A protein and the small-molecule ligand that binds it are described below.
Small molecule (SMILES): CC(=O)N[C@H]1[C@H](O[C@H]2[C@H](O)[C@@H](NC(C)=O)CO[C@@H]2CO[C@@H]2O[C@@H](C)[C@@H](O)[C@@H](O)[C@@H]2O)O[C@H](CO)[C@@H](O)[C@@H]1O

Binding-site contacts:
Ligand atom C8 contacts residue LEU45 of chain 1.C at 4.1 Å (hydrophobic).
Ligand atom O7 contacts residue ASN20 of chain 1.C at 4.2 Å.
Ligand atom C5 contacts residue ASN20 of chain 1.C at 3.6 Å.
Ligand atom O7 contacts residue GLY16 of chain 1.C at 3.6 Å.
Ligand atom O5 contacts residue ASN20 of chain 1.C at 2.3 Å (h-bond).
Ligand atom C7 contacts residue ASN20 of chain 1.C at 3.8 Å.
Ligand atom N2 contacts residue ASN20 of chain 1.C at 2.9 Å (h-bond).
Ligand atom C1 contacts residue ASN20 of chain 1.C at 1.4 Å.
Ligand atom O3 contacts residue VAL44 of chain 1.C at 3.1 Å.
Ligand atom C3 contacts residue ASN20 of chain 1.C at 3.8 Å.
Ligand atom C4 contacts residue ASN20 of chain 1.C at 4.2 Å.
Ligand atom C8 contacts residue PHE15 of chain 1.C at 3.6 Å (hydrophobic).
Ligand atom O7 contacts residue VAL44 of chain 1.C at 3.9 Å.
Ligand atom C2 contacts residue ASN20 of chain 1.C at 2.5 Å.
Ligand atom C8 contacts residue PHE19 of chain 1.C at 4.0 Å (hydrophobic).
Ligand atom C7 contacts residue VAL44 of chain 1.C at 3.8 Å (hydrophobic).
Ligand atom C8 contacts residue GLY16 of chain 1.C at 3.7 Å.
Ligand atom C8 contacts residue VAL44 of chain 1.C at 4.0 Å (hydrophobic).
Ligand atom C3 contacts residue VAL44 of chain 1.C at 4.3 Å (hydrophobic).
Ligand atom C7 contacts residue GLY16 of chain 1.C at 3.7 Å.
Ligand atom N2 contacts residue VAL44 of chain 1.C at 4.2 Å.

Sequence of chain 1.C:
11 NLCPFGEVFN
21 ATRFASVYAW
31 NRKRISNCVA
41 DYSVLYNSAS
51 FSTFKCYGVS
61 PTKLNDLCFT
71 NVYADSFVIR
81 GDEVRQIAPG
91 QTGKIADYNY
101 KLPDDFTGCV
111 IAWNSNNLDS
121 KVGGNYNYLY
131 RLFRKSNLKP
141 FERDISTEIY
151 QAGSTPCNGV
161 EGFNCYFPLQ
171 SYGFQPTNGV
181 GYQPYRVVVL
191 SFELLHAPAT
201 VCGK